Binding-site contacts:
Ligand atom C17 contacts residue ILE118 of chain 1.C at 3.6 Å (hydrophobic).
Ligand atom C11 contacts residue LEU221 of chain 1.C at 3.6 Å (hydrophobic).
Ligand atom C21 contacts residue ASP225 of chain 1.C at 3.6 Å.
Ligand atom C26 contacts residue TRP71 of chain 1.C at 3.5 Å (hydrophobic).
Ligand atom O15 contacts residue TRP226 of chain 1.C at 3.4 Å.
Ligand atom C09 contacts residue GLN349 of chain 1.C at 3.4 Å.
Ligand atom C17 contacts residue TRP72 of chain 1.C at 3.5 Å (hydrophobic).
Ligand atom C16 contacts residue TRP226 of chain 1.C at 3.3 Å (hydrophobic).
Ligand atom O15 contacts residue ARG171 of chain 1.C at 2.8 Å (salt-bridge).
Ligand atom C19 contacts residue LEU116 of chain 1.C at 3.4 Å (hydrophobic).
Ligand atom C11 contacts residue GLY393 of chain 1.C at 3.4 Å.
Ligand atom C04 contacts residue HIS149 of chain 1.C at 3.1 Å.
Ligand atom C09 contacts residue GLY393 of chain 1.C at 3.4 Å.
Ligand atom O05 contacts residue ASN480 of chain 1.C at 2.7 Å (h-bond).
Ligand atom F20 contacts residue LEU116 of chain 1.C at 2.8 Å.
Ligand atom C01 contacts residue ASP491 of chain 1.C at 3.2 Å.
Ligand atom O05 contacts residue GLN349 of chain 1.C at 2.7 Å (h-bond).
Ligand atom C24 contacts residue TRP71 of chain 1.C at 3.7 Å (hydrophobic).
Ligand atom C01 contacts residue ARG484 of chain 1.C at 3.7 Å.
Ligand atom C12 contacts residue LEU221 of chain 1.C at 3.6 Å (hydrophobic).
Ligand atom C18 contacts residue ILE118 of chain 1.C at 3.5 Å (hydrophobic).
Ligand atom C27 contacts residue TRP71 of chain 1.C at 3.7 Å (hydrophobic).
Ligand atom CL contacts residue ALA147 of chain 1.C at 3.4 Å.
Ligand atom C12 contacts residue TRP247 of chain 1.C at 3.7 Å (hydrophobic).
Ligand atom F20 contacts residue GLY117 of chain 1.C at 3.2 Å.
Ligand atom C08 contacts residue GLN349 of chain 1.C at 3.6 Å.
Ligand atom C17 contacts residue TRP226 of chain 1.C at 3.5 Å (hydrophobic).
Ligand atom C14 contacts residue TRP226 of chain 1.C at 3.3 Å (hydrophobic).
Ligand atom C04 contacts residue GLN349 of chain 1.C at 3.7 Å.
Ligand atom O15 contacts residue TRP72 of chain 1.C at 3.5 Å.
Ligand atom CL contacts residue ARG484 of chain 1.C at 3.1 Å.
Ligand atom C04 contacts residue ASN480 of chain 1.C at 3.5 Å.
Ligand atom N13 contacts residue LEU221 of chain 1.C at 3.5 Å.
Ligand atom N10 contacts residue GLY393 of chain 1.C at 3.7 Å.
Ligand atom C22 contacts residue TRP226 of chain 1.C at 3.5 Å (hydrophobic).
Ligand atom F20 contacts residue TRP226 of chain 1.C at 3.5 Å.
Ligand atom O05 contacts residue HIS149 of chain 1.C at 3.0 Å (h-bond).
Ligand atom C07 contacts residue GLN349 of chain 1.C at 3.6 Å.
Ligand atom C08 contacts residue PHE394 of chain 1.C at 3.7 Å (hydrophobic).
Ligand atom N03 contacts residue HIS149 of chain 1.C at 3.3 Å.

The small molecule below binds the protein below.
Small molecule (SMILES): O=C(NCCN1CCC(n2c(=O)[nH]c3cc(Cl)ccc32)CC1)c1ccc(F)cc1

Sequence of chain 1.C:
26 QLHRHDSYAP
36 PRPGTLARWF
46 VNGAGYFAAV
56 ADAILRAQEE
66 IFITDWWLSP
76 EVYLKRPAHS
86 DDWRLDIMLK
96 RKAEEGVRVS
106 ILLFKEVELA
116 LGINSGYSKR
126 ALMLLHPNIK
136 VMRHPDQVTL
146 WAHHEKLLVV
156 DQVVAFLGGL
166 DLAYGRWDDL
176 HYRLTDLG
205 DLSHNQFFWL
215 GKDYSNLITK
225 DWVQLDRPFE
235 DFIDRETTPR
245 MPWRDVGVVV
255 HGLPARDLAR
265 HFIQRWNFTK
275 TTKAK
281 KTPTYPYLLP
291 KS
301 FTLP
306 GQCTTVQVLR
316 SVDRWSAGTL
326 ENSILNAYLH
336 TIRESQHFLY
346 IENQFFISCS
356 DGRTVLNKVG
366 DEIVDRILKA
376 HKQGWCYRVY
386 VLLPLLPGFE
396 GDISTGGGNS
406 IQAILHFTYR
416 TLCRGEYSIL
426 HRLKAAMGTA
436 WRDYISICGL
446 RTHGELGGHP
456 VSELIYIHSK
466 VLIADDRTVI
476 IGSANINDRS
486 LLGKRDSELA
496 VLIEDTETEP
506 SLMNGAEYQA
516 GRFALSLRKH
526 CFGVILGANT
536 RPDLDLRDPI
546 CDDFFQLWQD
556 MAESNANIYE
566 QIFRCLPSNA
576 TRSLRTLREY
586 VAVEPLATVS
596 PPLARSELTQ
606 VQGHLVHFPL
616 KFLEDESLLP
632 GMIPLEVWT